Sequence of chain 1.K:
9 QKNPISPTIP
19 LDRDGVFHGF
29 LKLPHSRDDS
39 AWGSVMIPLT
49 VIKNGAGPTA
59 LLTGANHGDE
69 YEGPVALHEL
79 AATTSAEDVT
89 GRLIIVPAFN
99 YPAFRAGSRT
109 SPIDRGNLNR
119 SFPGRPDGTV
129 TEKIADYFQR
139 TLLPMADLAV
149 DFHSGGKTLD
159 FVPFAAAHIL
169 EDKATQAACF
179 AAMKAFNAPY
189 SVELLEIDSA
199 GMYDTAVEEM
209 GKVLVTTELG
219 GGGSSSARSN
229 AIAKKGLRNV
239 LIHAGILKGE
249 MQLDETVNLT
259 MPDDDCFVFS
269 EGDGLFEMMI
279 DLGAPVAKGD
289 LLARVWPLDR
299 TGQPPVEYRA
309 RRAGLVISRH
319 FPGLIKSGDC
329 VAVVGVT

A small-molecule ligand and the protein it binds are described below.
Small molecule (SMILES): NCC[C@H](N)C(=O)O

Binding-site contacts:
Ligand atom CB contacts residue GLU216 of chain 1.A at 3.3 Å.
Ligand atom OXT contacts residue HIS65 of chain 1.A at 3.8 Å.
Ligand atom CG contacts residue TRP40 of chain 1.K at 4.5 Å (hydrophobic).
Ligand atom CB contacts residue GLU194 of chain 1.A at 3.7 Å.
Ligand atom CG contacts residue GLU194 of chain 1.A at 2.4 Å.
Ligand atom OXT contacts residue ARG107 of chain 1.A at 3.9 Å.
Ligand atom O contacts residue ALA39 of chain 1.K at 4.4 Å.
Ligand atom N contacts residue GLU194 of chain 1.A at 4.5 Å.
Ligand atom OXT contacts residue GLU216 of chain 1.A at 3.3 Å (salt-bridge).
Ligand atom N contacts residue TRP40 of chain 1.K at 4.2 Å.
Ligand atom CB contacts residue TRP40 of chain 1.K at 4.1 Å (hydrophobic).
Ligand atom O contacts residue PHE159 of chain 1.A at 4.3 Å.
Ligand atom N contacts residue ARG107 of chain 1.A at 3.9 Å.
Ligand atom OXT contacts residue SER152 of chain 1.A at 4.3 Å.
Ligand atom C contacts residue ARG107 of chain 1.A at 4.0 Å.
Ligand atom O contacts residue ZN1 of chain 1.M at 3.8 Å.
Ligand atom N contacts residue ASN117 of chain 1.A at 4.2 Å.
Ligand atom O contacts residue TRP40 of chain 1.K at 3.4 Å (h-bond).
Ligand atom C contacts residue GLU216 of chain 1.A at 3.6 Å.
Ligand atom ND contacts residue GLU194 of chain 1.A at 1.3 Å (salt-bridge).
Ligand atom ND contacts residue LEU192 of chain 1.A at 4.5 Å.
Ligand atom OXT contacts residue HIS151 of chain 1.A at 4.0 Å.
Ligand atom CA contacts residue GLU216 of chain 1.A at 4.1 Å.
Ligand atom OXT contacts residue GLU68 of chain 1.A at 4.1 Å.
Ligand atom O contacts residue GLU216 of chain 1.A at 4.0 Å.
Ligand atom OXT contacts residue ZN1 of chain 1.M at 2.0 Å.
Ligand atom O contacts residue LEU157 of chain 1.A at 4.0 Å.
Ligand atom CG contacts residue LEU192 of chain 1.A at 4.5 Å (hydrophobic).
Ligand atom CA contacts residue TRP40 of chain 1.K at 3.3 Å (hydrophobic).
Ligand atom CA contacts residue ZN1 of chain 1.M at 4.4 Å.
Ligand atom C contacts residue ZN1 of chain 1.M at 3.2 Å.
Ligand atom C contacts residue TRP40 of chain 1.K at 3.8 Å (hydrophobic).
Ligand atom O contacts residue ARG107 of chain 1.A at 4.0 Å.
Ligand atom N contacts residue HIS65 of chain 1.A at 4.2 Å.
Ligand atom CA contacts residue ARG107 of chain 1.A at 4.4 Å.
Ligand atom CA contacts residue GLU194 of chain 1.A at 4.4 Å.
Ligand atom ND contacts residue TRP40 of chain 1.K at 3.7 Å.

Sequence of chain 1.A:
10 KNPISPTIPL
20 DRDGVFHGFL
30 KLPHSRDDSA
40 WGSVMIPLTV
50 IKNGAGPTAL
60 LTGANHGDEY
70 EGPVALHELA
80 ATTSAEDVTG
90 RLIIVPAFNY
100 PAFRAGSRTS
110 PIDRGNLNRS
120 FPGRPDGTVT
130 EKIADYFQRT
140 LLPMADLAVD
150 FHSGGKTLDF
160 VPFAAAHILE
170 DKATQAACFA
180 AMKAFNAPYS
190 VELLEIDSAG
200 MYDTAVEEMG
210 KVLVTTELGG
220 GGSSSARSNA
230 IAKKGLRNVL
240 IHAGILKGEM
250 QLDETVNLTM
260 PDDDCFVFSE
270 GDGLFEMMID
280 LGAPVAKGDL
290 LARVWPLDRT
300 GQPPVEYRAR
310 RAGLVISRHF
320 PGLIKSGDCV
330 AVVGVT